The small molecule below binds the protein below.
Small molecule (SMILES): O=C(O)CC1(CC(=O)O)O[Ti]23(OC1=O)(OC(=O)C(CC(=O)O)(CC(=O)O)O2)OC(=O)C(CC(=O)O)(CC(=O)O)O3

Sequence of chain 1.B:
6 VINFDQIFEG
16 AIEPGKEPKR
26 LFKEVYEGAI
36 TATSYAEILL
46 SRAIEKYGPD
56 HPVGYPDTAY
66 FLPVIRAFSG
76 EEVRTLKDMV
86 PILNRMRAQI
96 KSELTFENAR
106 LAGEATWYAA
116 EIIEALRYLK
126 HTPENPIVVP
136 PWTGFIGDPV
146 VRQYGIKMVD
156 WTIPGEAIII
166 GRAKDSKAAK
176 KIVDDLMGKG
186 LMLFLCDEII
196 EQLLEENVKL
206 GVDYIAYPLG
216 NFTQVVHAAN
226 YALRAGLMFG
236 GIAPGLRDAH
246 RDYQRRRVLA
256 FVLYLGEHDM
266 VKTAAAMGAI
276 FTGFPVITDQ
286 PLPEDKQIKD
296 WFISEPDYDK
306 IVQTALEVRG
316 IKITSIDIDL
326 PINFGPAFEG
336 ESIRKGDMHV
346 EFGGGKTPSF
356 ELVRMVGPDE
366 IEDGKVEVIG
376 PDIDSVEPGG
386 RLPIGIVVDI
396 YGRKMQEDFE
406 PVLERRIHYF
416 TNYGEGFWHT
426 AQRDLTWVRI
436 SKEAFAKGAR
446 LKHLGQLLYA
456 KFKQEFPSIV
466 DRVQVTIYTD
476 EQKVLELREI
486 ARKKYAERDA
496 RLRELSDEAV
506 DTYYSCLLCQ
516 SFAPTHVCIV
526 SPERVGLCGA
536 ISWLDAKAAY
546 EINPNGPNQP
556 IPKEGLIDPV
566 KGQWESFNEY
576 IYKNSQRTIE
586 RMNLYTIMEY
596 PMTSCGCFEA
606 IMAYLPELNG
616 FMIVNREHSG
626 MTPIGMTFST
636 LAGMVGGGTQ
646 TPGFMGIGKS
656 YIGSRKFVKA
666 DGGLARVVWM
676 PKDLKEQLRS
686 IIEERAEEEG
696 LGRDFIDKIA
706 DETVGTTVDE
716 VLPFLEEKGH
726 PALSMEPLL

Binding-site contacts:
Ligand atom TI1 contacts residue LYS340 of chain 1.B at 4.3 Å.
Ligand atom C16' contacts residue LYS340 of chain 1.B at 4.3 Å.
Ligand atom C9 contacts residue LYS340 of chain 1.B at 3.4 Å.
Ligand atom O3 contacts residue LYS351 of chain 1.B at 4.3 Å.
Ligand atom O17 contacts residue LYS340 of chain 1.B at 2.5 Å (salt-bridge).
Ligand atom O8 contacts residue LYS340 of chain 1.B at 4.0 Å.
Ligand atom C10 contacts residue LYS340 of chain 1.B at 3.3 Å.
Ligand atom O21 contacts residue ARG386 of chain 1.B at 3.4 Å (salt-bridge).
Ligand atom O12 contacts residue LYS340 of chain 1.B at 3.4 Å.
Ligand atom C18 contacts residue ARG386 of chain 1.B at 3.6 Å.
Ligand atom O15 contacts residue LYS340 of chain 1.B at 2.5 Å (salt-bridge).
Ligand atom C13 contacts residue LYS340 of chain 1.B at 2.8 Å.
Ligand atom O20 contacts residue ARG386 of chain 1.B at 3.8 Å.
Ligand atom O9 contacts residue LYS340 of chain 1.B at 4.5 Å.
Ligand atom O21 contacts residue LYS351 of chain 1.B at 4.1 Å.
Ligand atom C14 contacts residue LYS340 of chain 1.B at 4.2 Å.
Ligand atom O11 contacts residue LYS340 of chain 1.B at 3.6 Å.